Sequence of chain 1.C:
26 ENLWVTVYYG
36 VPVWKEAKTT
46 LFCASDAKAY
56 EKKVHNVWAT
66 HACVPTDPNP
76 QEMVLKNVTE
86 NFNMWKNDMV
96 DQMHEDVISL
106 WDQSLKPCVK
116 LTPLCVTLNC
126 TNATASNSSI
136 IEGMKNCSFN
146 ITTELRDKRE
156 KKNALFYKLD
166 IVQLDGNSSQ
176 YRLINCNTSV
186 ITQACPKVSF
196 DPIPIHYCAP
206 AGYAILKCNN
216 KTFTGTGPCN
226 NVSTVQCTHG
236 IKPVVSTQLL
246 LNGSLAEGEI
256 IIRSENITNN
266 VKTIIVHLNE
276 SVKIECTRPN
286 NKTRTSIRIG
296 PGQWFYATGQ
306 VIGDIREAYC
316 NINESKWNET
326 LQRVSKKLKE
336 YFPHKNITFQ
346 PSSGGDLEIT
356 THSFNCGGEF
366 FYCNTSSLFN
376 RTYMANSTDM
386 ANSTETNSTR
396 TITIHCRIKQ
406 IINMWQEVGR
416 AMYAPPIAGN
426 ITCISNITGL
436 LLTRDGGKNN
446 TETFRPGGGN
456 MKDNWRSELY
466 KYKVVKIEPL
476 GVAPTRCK

Binding-site contacts:
Ligand atom N2 contacts residue THR446 of chain 1.C at 4.0 Å.
Ligand atom C2 contacts residue ASN341 of chain 1.C at 2.9 Å.
Ligand atom C1 contacts residue ASN341 of chain 1.C at 1.6 Å.
Ligand atom O6 contacts residue MET379 of chain 1.C at 3.2 Å (h-bond).
Ligand atom C8 contacts residue ASN445 of chain 1.C at 3.7 Å.
Ligand atom O7 contacts residue THR446 of chain 1.C at 2.8 Å (h-bond).
Ligand atom C7 contacts residue ASN341 of chain 1.C at 3.8 Å.
Ligand atom O5 contacts residue MET379 of chain 1.C at 4.4 Å.
Ligand atom C7 contacts residue THR446 of chain 1.C at 3.1 Å.
Ligand atom C8 contacts residue THR446 of chain 1.C at 3.2 Å.
Ligand atom C3 contacts residue NAG1 of chain 1.RA at 4.5 Å.
Ligand atom C7 contacts residue LYS340 of chain 1.C at 3.9 Å.
Ligand atom O6 contacts residue ASN341 of chain 1.C at 4.4 Å.
Ligand atom C6 contacts residue MET379 of chain 1.C at 3.7 Å (hydrophobic).
Ligand atom O7 contacts residue ASN341 of chain 1.C at 2.9 Å (h-bond).
Ligand atom C4 contacts residue ASN341 of chain 1.C at 4.4 Å.
Ligand atom O3 contacts residue NAG1 of chain 1.RA at 3.0 Å.
Ligand atom C5 contacts residue ASN341 of chain 1.C at 3.6 Å.
Ligand atom C8 contacts residue LYS340 of chain 1.C at 3.4 Å.
Ligand atom N2 contacts residue ASN341 of chain 1.C at 3.4 Å (h-bond).
Ligand atom O7 contacts residue LYS340 of chain 1.C at 3.7 Å.
Ligand atom C3 contacts residue ASN341 of chain 1.C at 4.1 Å.
Ligand atom O5 contacts residue ASN341 of chain 1.C at 2.4 Å (h-bond).

The protein below binds the small molecule below.
Small molecule (SMILES): CC(=O)N[C@@H]1[C@@H](O)[C@H](O)[C@@H](CO)O[C@H]1O